Sequence of chain 1.C:
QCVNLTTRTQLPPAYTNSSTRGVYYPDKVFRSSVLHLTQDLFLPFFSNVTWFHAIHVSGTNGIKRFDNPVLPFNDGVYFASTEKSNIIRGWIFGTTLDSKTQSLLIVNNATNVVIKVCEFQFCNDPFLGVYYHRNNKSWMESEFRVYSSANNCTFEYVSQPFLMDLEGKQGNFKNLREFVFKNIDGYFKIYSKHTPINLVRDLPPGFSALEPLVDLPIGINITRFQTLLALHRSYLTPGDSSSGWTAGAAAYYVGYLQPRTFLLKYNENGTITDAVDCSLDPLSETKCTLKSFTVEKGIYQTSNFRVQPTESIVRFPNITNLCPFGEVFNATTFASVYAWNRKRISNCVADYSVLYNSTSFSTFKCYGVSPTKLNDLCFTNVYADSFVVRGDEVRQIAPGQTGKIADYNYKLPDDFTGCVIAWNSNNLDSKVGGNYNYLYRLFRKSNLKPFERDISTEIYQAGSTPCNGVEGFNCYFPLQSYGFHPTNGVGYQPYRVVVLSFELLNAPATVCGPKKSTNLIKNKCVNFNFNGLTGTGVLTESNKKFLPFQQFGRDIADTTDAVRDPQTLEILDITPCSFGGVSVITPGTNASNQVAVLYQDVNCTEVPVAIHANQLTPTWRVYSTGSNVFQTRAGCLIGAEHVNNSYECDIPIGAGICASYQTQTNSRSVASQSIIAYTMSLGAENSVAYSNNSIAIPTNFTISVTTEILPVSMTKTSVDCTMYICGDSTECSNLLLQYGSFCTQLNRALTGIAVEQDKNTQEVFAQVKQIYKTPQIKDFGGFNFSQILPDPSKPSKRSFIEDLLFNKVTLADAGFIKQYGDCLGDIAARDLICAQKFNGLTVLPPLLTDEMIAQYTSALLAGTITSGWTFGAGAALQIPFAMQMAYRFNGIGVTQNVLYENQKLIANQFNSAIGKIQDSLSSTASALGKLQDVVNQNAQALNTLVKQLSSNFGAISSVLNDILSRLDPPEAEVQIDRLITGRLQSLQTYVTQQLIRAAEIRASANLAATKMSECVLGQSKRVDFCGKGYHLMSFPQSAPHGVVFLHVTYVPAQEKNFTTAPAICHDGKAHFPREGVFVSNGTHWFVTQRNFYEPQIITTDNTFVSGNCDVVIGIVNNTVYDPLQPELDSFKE

Binding-site contacts:
Ligand atom C7 contacts residue ASN460 of chain 1.C at 3.9 Å.
Ligand atom C4 contacts residue ASN234 of chain 1.A at 4.2 Å.
Ligand atom C8 contacts residue ASN234 of chain 1.A at 4.5 Å.
Ligand atom C3 contacts residue ASN234 of chain 1.A at 3.8 Å.
Ligand atom C5 contacts residue THR108 of chain 1.A at 4.2 Å.
Ligand atom C8 contacts residue GLU465 of chain 1.C at 3.6 Å.
Ligand atom O5 contacts residue THR108 of chain 1.A at 3.5 Å.
Ligand atom C1 contacts residue THR108 of chain 1.A at 4.5 Å.
Ligand atom O6 contacts residue THR108 of chain 1.A at 3.3 Å.
Ligand atom O3 contacts residue SER459 of chain 1.C at 4.0 Å.
Ligand atom C8 contacts residue LEU461 of chain 1.C at 4.3 Å (hydrophobic).
Ligand atom C7 contacts residue ARG457 of chain 1.C at 3.5 Å.
Ligand atom O6 contacts residue LYS458 of chain 1.C at 3.5 Å (salt-bridge).
Ligand atom C6 contacts residue THR236 of chain 1.A at 4.4 Å.
Ligand atom O7 contacts residue GLU465 of chain 1.C at 3.9 Å.
Ligand atom C8 contacts residue LYS462 of chain 1.C at 3.7 Å.
Ligand atom O7 contacts residue ASN460 of chain 1.C at 4.0 Å.
Ligand atom C1 contacts residue ASN234 of chain 1.A at 1.4 Å.
Ligand atom C8 contacts residue ASN460 of chain 1.C at 3.2 Å.
Ligand atom C6 contacts residue LYS458 of chain 1.C at 3.5 Å.
Ligand atom C7 contacts residue ASN234 of chain 1.A at 3.3 Å.
Ligand atom C5 contacts residue ASN234 of chain 1.A at 3.7 Å.
Ligand atom C8 contacts residue ARG457 of chain 1.C at 3.9 Å.
Ligand atom C6 contacts residue SER459 of chain 1.C at 4.2 Å.
Ligand atom C7 contacts residue GLU465 of chain 1.C at 4.2 Å.
Ligand atom O5 contacts residue ASN234 of chain 1.A at 2.4 Å (h-bond).
Ligand atom C2 contacts residue ASN234 of chain 1.A at 2.4 Å.
Ligand atom O6 contacts residue SER459 of chain 1.C at 3.5 Å.
Ligand atom O7 contacts residue ASN234 of chain 1.A at 3.4 Å (h-bond).
Ligand atom O7 contacts residue ARG457 of chain 1.C at 2.6 Å (salt-bridge).
Ligand atom N2 contacts residue ASN234 of chain 1.A at 2.9 Å (h-bond).
Ligand atom C6 contacts residue THR108 of chain 1.A at 3.7 Å.

Sequence of chain 1.A:
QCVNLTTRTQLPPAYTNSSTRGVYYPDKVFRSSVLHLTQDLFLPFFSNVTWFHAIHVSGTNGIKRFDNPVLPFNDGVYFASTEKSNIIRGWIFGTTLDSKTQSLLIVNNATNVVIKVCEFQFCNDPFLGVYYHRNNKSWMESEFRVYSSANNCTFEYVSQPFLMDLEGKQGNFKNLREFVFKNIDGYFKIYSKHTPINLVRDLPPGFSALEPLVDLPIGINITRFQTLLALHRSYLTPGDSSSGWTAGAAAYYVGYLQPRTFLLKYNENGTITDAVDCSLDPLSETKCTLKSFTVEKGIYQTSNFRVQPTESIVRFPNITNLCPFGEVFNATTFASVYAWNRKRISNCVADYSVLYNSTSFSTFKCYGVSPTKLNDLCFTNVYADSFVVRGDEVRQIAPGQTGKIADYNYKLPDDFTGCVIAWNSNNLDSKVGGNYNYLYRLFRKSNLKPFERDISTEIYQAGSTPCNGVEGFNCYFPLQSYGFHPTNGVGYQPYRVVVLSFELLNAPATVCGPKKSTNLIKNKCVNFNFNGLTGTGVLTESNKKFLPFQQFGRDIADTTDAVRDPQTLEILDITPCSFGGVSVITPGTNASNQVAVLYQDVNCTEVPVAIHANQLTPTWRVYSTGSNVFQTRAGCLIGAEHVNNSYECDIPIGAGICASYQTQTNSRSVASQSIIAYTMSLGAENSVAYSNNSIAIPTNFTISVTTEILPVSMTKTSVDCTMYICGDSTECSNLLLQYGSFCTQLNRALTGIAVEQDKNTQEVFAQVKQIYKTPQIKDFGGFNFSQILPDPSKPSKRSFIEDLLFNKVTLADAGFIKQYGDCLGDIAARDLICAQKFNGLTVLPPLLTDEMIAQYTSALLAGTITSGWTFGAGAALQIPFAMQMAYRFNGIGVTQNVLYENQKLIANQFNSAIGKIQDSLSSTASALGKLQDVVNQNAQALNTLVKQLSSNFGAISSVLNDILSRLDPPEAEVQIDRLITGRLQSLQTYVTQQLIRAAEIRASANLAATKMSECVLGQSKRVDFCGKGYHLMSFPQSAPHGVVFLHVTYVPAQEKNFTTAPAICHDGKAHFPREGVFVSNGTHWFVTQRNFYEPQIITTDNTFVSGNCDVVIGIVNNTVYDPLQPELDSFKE

The protein below binds the small molecule below.
Small molecule (SMILES): CC(=O)N[C@H]1[C@H](O[C@H]2[C@H](O)[C@@H](NC(C)=O)CO[C@@H]2CO)O[C@H](CO)[C@@H](O)[C@@H]1O